Binding-site contacts:
Ligand atom P contacts residue SER151 of chain 1.B at 3.4 Å.
Ligand atom O1P contacts residue SER119 of chain 1.B at 3.0 Å (h-bond).
Ligand atom C1 contacts residue GLY8 of chain 1.B at 3.5 Å.
Ligand atom O3P contacts residue THR118 of chain 1.B at 4.1 Å.
Ligand atom O1P contacts residue PRO7 of chain 1.B at 3.6 Å.
Ligand atom O1 contacts residue GLY8 of chain 1.B at 2.8 Å (h-bond).
Ligand atom O2 contacts residue SER151 of chain 1.B at 3.8 Å.
Ligand atom O2 contacts residue GLY8 of chain 1.B at 3.5 Å (h-bond).
Ligand atom P contacts residue PRO7 of chain 1.B at 4.3 Å.
Ligand atom O1P contacts residue THR118 of chain 1.B at 3.6 Å.
Ligand atom C3 contacts residue GLY8 of chain 1.B at 4.2 Å.
Ligand atom O2' contacts residue TRP172 of chain 1.B at 3.6 Å.
Ligand atom O2P contacts residue SER151 of chain 1.B at 2.8 Å (h-bond).
Ligand atom O2' contacts residue GLY8 of chain 1.B at 4.2 Å.
Ligand atom C3 contacts residue PRO35 of chain 1.B at 4.0 Å (hydrophobic).
Ligand atom O1 contacts residue PRO35 of chain 1.B at 3.5 Å (h-bond).
Ligand atom C2 contacts residue PRO7 of chain 1.B at 4.0 Å (hydrophobic).
Ligand atom C3 contacts residue ASN150 of chain 1.B at 3.9 Å.
Ligand atom O2P contacts residue ASN150 of chain 1.B at 3.2 Å.
Ligand atom O2' contacts residue GLY152 of chain 1.B at 2.8 Å (h-bond).
Ligand atom C1 contacts residue ASN150 of chain 1.B at 4.3 Å.
Ligand atom O2' contacts residue SER151 of chain 1.B at 3.6 Å.
Ligand atom O1P contacts residue ALA53 of chain 1.B at 4.3 Å.
Ligand atom O2P contacts residue THR118 of chain 1.B at 2.6 Å (h-bond).
Ligand atom C2 contacts residue GLY8 of chain 1.B at 4.2 Å.
Ligand atom O2 contacts residue PRO7 of chain 1.B at 3.6 Å.
Ligand atom C3 contacts residue GLY34 of chain 1.B at 4.0 Å.
Ligand atom C2 contacts residue ASN150 of chain 1.B at 3.5 Å.
Ligand atom O3P contacts residue SER151 of chain 1.B at 2.5 Å (h-bond).
Ligand atom O2P contacts residue SER119 of chain 1.B at 3.9 Å.
Ligand atom P contacts residue SER119 of chain 1.B at 3.5 Å.
Ligand atom P contacts residue THR118 of chain 1.B at 3.5 Å.
Ligand atom O3P contacts residue SER119 of chain 1.B at 2.5 Å (h-bond).
Ligand atom C1 contacts residue SER151 of chain 1.B at 4.3 Å.
Ligand atom O1P contacts residue ASN117 of chain 1.B at 4.3 Å.
Ligand atom C2 contacts residue SER151 of chain 1.B at 3.8 Å.
Ligand atom O1 contacts residue GLY34 of chain 1.B at 3.4 Å.
Ligand atom O1 contacts residue PRO7 of chain 1.B at 3.9 Å.
Ligand atom C1 contacts residue GLY152 of chain 1.B at 3.8 Å.
Ligand atom C3 contacts residue PRO7 of chain 1.B at 3.4 Å (hydrophobic).

A protein and the small-molecule ligand that binds it are described below.
Small molecule (SMILES): C[C@H](OP(=O)(O)O)C(=O)O

Sequence of chain 1.B:
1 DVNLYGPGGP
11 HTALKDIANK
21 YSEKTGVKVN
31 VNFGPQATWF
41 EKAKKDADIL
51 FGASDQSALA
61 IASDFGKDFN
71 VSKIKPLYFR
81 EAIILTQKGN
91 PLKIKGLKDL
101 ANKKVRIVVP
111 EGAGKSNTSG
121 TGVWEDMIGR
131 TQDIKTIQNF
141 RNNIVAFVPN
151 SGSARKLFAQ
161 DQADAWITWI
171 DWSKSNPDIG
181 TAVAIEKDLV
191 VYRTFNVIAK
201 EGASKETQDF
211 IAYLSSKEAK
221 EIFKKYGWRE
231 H